Binding-site contacts:
Ligand atom N contacts residue ASN231 of chain 1.A at 2.9 Å (h-bond).
Ligand atom CB contacts residue GLU187 of chain 1.A at 3.2 Å.
Ligand atom C contacts residue GLU19 of chain 1.A at 2.9 Å.
Ligand atom O contacts residue LYS54 of chain 1.A at 3.6 Å.
Ligand atom CB contacts residue VAL51 of chain 1.A at 3.5 Å (hydrophobic).
Ligand atom N contacts residue LEU179 of chain 1.A at 3.6 Å.
Ligand atom O1P contacts residue ARG61 of chain 1.A at 2.8 Å (salt-bridge).
Ligand atom O contacts residue VAL183 of chain 1.A at 3.6 Å.
Ligand atom CA contacts residue ASN180 of chain 1.A at 3.4 Å.
Ligand atom CB contacts residue ASN55 of chain 1.A at 3.7 Å.
Ligand atom C contacts residue ASN180 of chain 1.A at 3.6 Å.
Ligand atom N contacts residue VAL51 of chain 1.A at 3.7 Å.
Ligand atom C contacts residue ASN231 of chain 1.A at 3.7 Å.
Ligand atom O contacts residue GLU19 of chain 1.A at 3.1 Å (salt-bridge).
Ligand atom C contacts residue ASN55 of chain 1.A at 3.5 Å.
Ligand atom CB contacts residue TRP235 of chain 1.A at 3.5 Å (hydrophobic).
Ligand atom CA contacts residue GLU19 of chain 1.A at 3.3 Å.
Ligand atom CA contacts residue V2Q1 of chain 1.D at 3.6 Å.
Ligand atom CA contacts residue ASN231 of chain 1.A at 3.6 Å.
Ligand atom O2P contacts residue ARG61 of chain 1.A at 3.0 Å (salt-bridge).
Ligand atom OG contacts residue ASN47 of chain 1.A at 3.5 Å.
Ligand atom O3P contacts residue TYR135 of chain 1.A at 2.5 Å (h-bond).
Ligand atom O contacts residue ASN55 of chain 1.A at 2.9 Å (h-bond).
Ligand atom O3P contacts residue ARG134 of chain 1.A at 2.8 Å (salt-bridge).
Ligand atom N contacts residue LEU234 of chain 1.A at 3.3 Å.
Ligand atom CA contacts residue ASN55 of chain 1.A at 3.4 Å.
Ligand atom CG1 contacts residue GLY176 of chain 1.A at 3.7 Å.
Ligand atom P contacts residue TYR135 of chain 1.A at 3.7 Å.
Ligand atom O contacts residue ASN231 of chain 1.A at 3.0 Å (h-bond).
Ligand atom O contacts residue VAL51 of chain 1.A at 3.4 Å.
Ligand atom CB contacts residue ASN180 of chain 1.A at 3.3 Å.
Ligand atom N contacts residue ASN180 of chain 1.A at 2.8 Å (h-bond).
Ligand atom O1P contacts residue ARG134 of chain 1.A at 2.8 Å (salt-bridge).
Ligand atom CG2 contacts residue V2Q1 of chain 1.D at 3.7 Å.
Ligand atom O contacts residue VAL51 of chain 1.A at 3.5 Å.
Ligand atom N contacts residue GLU19 of chain 1.A at 2.7 Å (salt-bridge).
Ligand atom C contacts residue GLU19 of chain 1.A at 3.7 Å.
Ligand atom O contacts residue LEU48 of chain 1.A at 3.7 Å.
Ligand atom O contacts residue V2Q1 of chain 1.D at 3.6 Å.
Ligand atom O contacts residue GLU187 of chain 1.A at 3.3 Å (salt-bridge).

This protein binds this small molecule.
Small molecule (SMILES): CC[C@H](C)[C@H](NC(=O)[C@H](COP(=O)(O)O)NC(=O)CNC(=O)[C@H](C)N)C(=O)N1CCC[C@H]1C(=O)NCC(=O)N[C@@H](C)C(=O)N[C@@H](C)C(=O)N[C@H](C=O)CO

Sequence of chain 1.A:
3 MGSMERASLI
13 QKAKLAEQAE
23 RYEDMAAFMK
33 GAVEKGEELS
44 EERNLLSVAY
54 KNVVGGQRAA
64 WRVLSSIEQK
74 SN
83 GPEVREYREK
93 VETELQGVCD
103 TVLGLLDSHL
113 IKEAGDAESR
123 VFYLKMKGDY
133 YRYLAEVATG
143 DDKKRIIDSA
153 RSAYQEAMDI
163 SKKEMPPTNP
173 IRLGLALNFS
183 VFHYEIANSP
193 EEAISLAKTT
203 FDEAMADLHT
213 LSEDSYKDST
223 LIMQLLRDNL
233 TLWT